The small molecule below binds the protein below.
Small molecule (SMILES): CC(=O)N[C@@H]1[C@@H](O)[C@H](O)[C@@H](CO)O[C@H]1O

Binding-site contacts:
Ligand atom C1 contacts residue ILE211 of chain 27.E at 4.2 Å (hydrophobic).
Ligand atom C2 contacts residue ASN212 of chain 27.E at 2.4 Å.
Ligand atom N2 contacts residue ILE211 of chain 27.E at 4.3 Å.
Ligand atom N2 contacts residue ASN212 of chain 27.E at 2.9 Å (h-bond).
Ligand atom C7 contacts residue ASN212 of chain 27.E at 3.9 Å.
Ligand atom C4 contacts residue ASN212 of chain 27.E at 4.2 Å.
Ligand atom O7 contacts residue ASN212 of chain 27.E at 4.5 Å.
Ligand atom C1 contacts residue ASN212 of chain 27.E at 1.4 Å.
Ligand atom O5 contacts residue ASN212 of chain 27.E at 2.4 Å (h-bond).
Ligand atom C5 contacts residue ASN212 of chain 27.E at 3.7 Å.
Ligand atom C3 contacts residue ASN212 of chain 27.E at 3.8 Å.

Sequence of chain 27.E:
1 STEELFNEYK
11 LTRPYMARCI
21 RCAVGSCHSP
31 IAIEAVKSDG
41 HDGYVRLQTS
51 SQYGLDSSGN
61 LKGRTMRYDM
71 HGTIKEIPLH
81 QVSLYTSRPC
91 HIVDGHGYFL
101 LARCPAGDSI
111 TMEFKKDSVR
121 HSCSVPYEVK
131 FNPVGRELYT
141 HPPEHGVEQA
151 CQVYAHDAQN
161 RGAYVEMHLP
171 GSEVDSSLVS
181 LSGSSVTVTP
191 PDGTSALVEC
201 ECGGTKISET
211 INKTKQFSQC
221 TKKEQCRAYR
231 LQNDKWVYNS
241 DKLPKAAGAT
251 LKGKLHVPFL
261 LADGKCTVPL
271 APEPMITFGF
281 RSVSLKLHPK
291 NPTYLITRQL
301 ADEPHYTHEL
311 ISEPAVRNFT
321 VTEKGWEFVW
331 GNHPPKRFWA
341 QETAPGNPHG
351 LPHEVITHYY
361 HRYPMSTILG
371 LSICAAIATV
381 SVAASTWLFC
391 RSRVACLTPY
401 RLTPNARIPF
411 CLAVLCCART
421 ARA